Sequence of chain 1.G:
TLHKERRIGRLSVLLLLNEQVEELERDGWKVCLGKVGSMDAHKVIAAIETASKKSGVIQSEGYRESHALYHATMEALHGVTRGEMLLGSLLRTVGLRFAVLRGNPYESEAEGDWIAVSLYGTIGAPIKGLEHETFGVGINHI

Binding-site contacts:
Ligand atom CD2 contacts residue HIS138 of chain 1.G at 2.9 Å.
Ligand atom CG contacts residue ILE129 of chain 1.G at 4.1 Å (hydrophobic).
Ligand atom NE2 contacts residue ARG88 of chain 1.G at 3.6 Å.
Ligand atom CE1 contacts residue ARG98 of chain 1.G at 3.7 Å.
Ligand atom NE2 contacts residue HIS77 of chain 1.I at 3.1 Å (h-bond).
Ligand atom N contacts residue ALA131 of chain 1.G at 4.1 Å.
Ligand atom N contacts residue LEU97 of chain 1.G at 3.2 Å (h-bond).
Ligand atom OXT contacts residue TYR69 of chain 1.I at 2.7 Å (h-bond).
Ligand atom CD2 contacts residue HIS73 of chain 1.I at 3.6 Å.
Ligand atom CB contacts residue TYR69 of chain 1.I at 3.7 Å (hydrophobic).
Ligand atom O contacts residue ALA131 of chain 1.G at 4.0 Å.
Ligand atom C contacts residue TYR76 of chain 1.I at 3.7 Å (hydrophobic).
Ligand atom CE1 contacts residue HIS77 of chain 1.I at 4.0 Å.
Ligand atom NE2 contacts residue HIS73 of chain 1.I at 4.0 Å.
Ligand atom N contacts residue ARG98 of chain 1.G at 3.1 Å.
Ligand atom NE2 contacts residue ZN1 of chain 1.DA at 2.1 Å.
Ligand atom NE2 contacts residue HIS138 of chain 1.G at 2.8 Å (h-bond).
Ligand atom CE1 contacts residue ARG88 of chain 1.G at 3.3 Å.
Ligand atom ND1 contacts residue TYR76 of chain 1.I at 4.0 Å.
Ligand atom ND1 contacts residue ARG88 of chain 1.G at 4.1 Å.
Ligand atom CD2 contacts residue HIS77 of chain 1.I at 3.5 Å.
Ligand atom ND1 contacts residue ARG98 of chain 1.G at 3.8 Å.
Ligand atom CD2 contacts residue TYR69 of chain 1.I at 3.6 Å (hydrophobic).
Ligand atom CE1 contacts residue HIS138 of chain 1.G at 3.8 Å.
Ligand atom CE1 contacts residue ZN1 of chain 1.DA at 3.4 Å.
Ligand atom C contacts residue TYR69 of chain 1.I at 3.8 Å (hydrophobic).
Ligand atom CA contacts residue TYR76 of chain 1.I at 3.5 Å (hydrophobic).
Ligand atom OXT contacts residue GLY130 of chain 1.G at 4.0 Å.
Ligand atom CD2 contacts residue ZN1 of chain 1.DA at 2.4 Å.
Ligand atom O contacts residue TYR76 of chain 1.I at 3.5 Å.
Ligand atom C contacts residue ALA131 of chain 1.G at 4.0 Å (hydrophobic).
Ligand atom N contacts residue GLY130 of chain 1.G at 3.7 Å.
Ligand atom C contacts residue GLY130 of chain 1.G at 4.1 Å.
Ligand atom CG contacts residue ZN1 of chain 1.DA at 3.8 Å.
Ligand atom ND1 contacts residue ILE129 of chain 1.G at 3.5 Å.
Ligand atom CB contacts residue GLY130 of chain 1.G at 3.3 Å.
Ligand atom CG contacts residue HIS138 of chain 1.G at 4.0 Å.
Ligand atom CG contacts residue TYR69 of chain 1.I at 4.0 Å (hydrophobic).
Ligand atom N contacts residue TYR76 of chain 1.I at 3.2 Å.
Ligand atom CG contacts residue TYR76 of chain 1.I at 4.0 Å (hydrophobic).

Sequence of chain 1.I:
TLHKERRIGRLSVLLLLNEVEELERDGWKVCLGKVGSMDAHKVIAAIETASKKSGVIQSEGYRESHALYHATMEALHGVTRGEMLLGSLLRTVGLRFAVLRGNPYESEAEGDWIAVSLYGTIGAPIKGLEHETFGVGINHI

The small molecule below binds the protein below.
Small molecule (SMILES): N[C@@H](Cc1c[nH]c[nH+]1)C(=O)O